Sequence of chain 1.A:
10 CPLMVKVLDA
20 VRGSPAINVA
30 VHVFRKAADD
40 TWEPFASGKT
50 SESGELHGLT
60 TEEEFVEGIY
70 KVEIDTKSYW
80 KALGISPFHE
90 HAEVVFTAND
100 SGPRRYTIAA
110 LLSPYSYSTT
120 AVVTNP

Sequence of chain 2.A:
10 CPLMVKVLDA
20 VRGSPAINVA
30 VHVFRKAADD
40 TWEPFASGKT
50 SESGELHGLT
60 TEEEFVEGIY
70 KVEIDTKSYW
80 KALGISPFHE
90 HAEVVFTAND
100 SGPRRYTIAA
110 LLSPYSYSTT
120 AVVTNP

This protein binds this small molecule.
Small molecule (SMILES): O=S(=O)(O)Oc1cc(O)cc(/C=C/c2ccc(O)cc2)c1

Binding-site contacts:
Ligand atom S18 contacts residue R3S1 of chain 2.D at 1.9 Å (h-bond).
Ligand atom C02 contacts residue R3S1 of chain 2.D at 0.2 Å.
Ligand atom O19 contacts residue LYS15 of chain 2.A at 2.9 Å.
Ligand atom O17 contacts residue SER117 of chain 1.A at 2.7 Å (h-bond).
Ligand atom C06 contacts residue R3S1 of chain 2.D at 0.1 Å.
Ligand atom C01 contacts residue R3S1 of chain 2.D at 0.1 Å.
Ligand atom C01 contacts residue SER117 of chain 2.A at 3.5 Å.
Ligand atom C06 contacts residue LEU110 of chain 1.A at 3.9 Å (hydrophobic).
Ligand atom C10 contacts residue R3S1 of chain 2.D at 0.7 Å.
Ligand atom C12 contacts residue LYS15 of chain 2.A at 3.7 Å.
Ligand atom O15 contacts residue R3S1 of chain 2.D at 0.8 Å (h-bond).
Ligand atom C07 contacts residue LEU17 of chain 1.A at 3.9 Å (hydrophobic).
Ligand atom C04 contacts residue R3S1 of chain 2.D at 0.2 Å.
Ligand atom O17 contacts residue LEU110 of chain 2.A at 3.6 Å.
Ligand atom C12 contacts residue R3S1 of chain 2.D at 0.3 Å.
Ligand atom O20 contacts residue R3S1 of chain 2.D at 2.4 Å (h-bond).
Ligand atom C08 contacts residue LEU17 of chain 2.A at 3.8 Å (hydrophobic).
Ligand atom C08 contacts residue R3S1 of chain 2.D at 0.9 Å.
Ligand atom C14 contacts residue R3S1 of chain 2.D at 0.8 Å.
Ligand atom O16 contacts residue R3S1 of chain 2.D at 0.8 Å (h-bond).
Ligand atom O17 contacts residue LEU110 of chain 1.A at 3.9 Å.
Ligand atom O17 contacts residue R3S1 of chain 2.D at 0.3 Å (h-bond).
Ligand atom C05 contacts residue SER117 of chain 1.A at 3.6 Å.
Ligand atom C06 contacts residue LEU110 of chain 2.A at 3.8 Å (hydrophobic).
Ligand atom O19 contacts residue R3S1 of chain 2.D at 2.8 Å (h-bond).
Ligand atom C01 contacts residue LEU110 of chain 1.A at 4.0 Å (hydrophobic).
Ligand atom C13 contacts residue LYS15 of chain 2.A at 3.9 Å.
Ligand atom O19 contacts residue LEU17 of chain 2.A at 3.5 Å.
Ligand atom C03 contacts residue R3S1 of chain 2.D at 0.3 Å.
Ligand atom C05 contacts residue R3S1 of chain 2.D at 0.1 Å.
Ligand atom O21 contacts residue R3S1 of chain 2.D at 3.0 Å (h-bond).
Ligand atom C13 contacts residue R3S1 of chain 2.D at 0.5 Å.
Ligand atom O20 contacts residue VAL121 of chain 1.A at 3.5 Å.
Ligand atom C09 contacts residue R3S1 of chain 2.D at 0.7 Å.
Ligand atom O17 contacts residue SER117 of chain 2.A at 2.6 Å (h-bond).
Ligand atom C06 contacts residue SER117 of chain 1.A at 3.5 Å.
Ligand atom C07 contacts residue R3S1 of chain 2.D at 0.7 Å.
Ligand atom C06 contacts residue SER117 of chain 2.A at 3.4 Å.
Ligand atom O20 contacts residue THR106 of chain 1.A at 3.1 Å.
Ligand atom C11 contacts residue R3S1 of chain 2.D at 0.5 Å.